Binding-site contacts:
Ligand atom CA contacts residue PO41 of chain 1.L at 3.5 Å.
Ligand atom OXT contacts residue LYS157 of chain 1.B at 4.0 Å.
Ligand atom N contacts residue LEU258 of chain 1.B at 4.4 Å.
Ligand atom N contacts residue ASN259 of chain 1.B at 4.4 Å.
Ligand atom C contacts residue NAD1 of chain 1.P at 3.8 Å.
Ligand atom O contacts residue LYS157 of chain 1.B at 2.7 Å (salt-bridge).
Ligand atom OXT contacts residue LEU258 of chain 1.B at 3.5 Å.
Ligand atom CA contacts residue PO41 of chain 1.M at 3.3 Å.
Ligand atom C contacts residue ARG255 of chain 1.B at 3.5 Å.
Ligand atom CA contacts residue ASN259 of chain 1.B at 4.4 Å.
Ligand atom OXT contacts residue LYS241 of chain 1.B at 3.4 Å (salt-bridge).
Ligand atom O contacts residue ARG255 of chain 1.B at 3.0 Å (salt-bridge).
Ligand atom O contacts residue GLU251 of chain 1.B at 4.2 Å.
Ligand atom N contacts residue NAD1 of chain 1.P at 3.6 Å.
Ligand atom C contacts residue LYS157 of chain 1.B at 3.4 Å.
Ligand atom C contacts residue LYS241 of chain 1.B at 4.4 Å.
Ligand atom OXT contacts residue ARG255 of chain 1.B at 2.8 Å (salt-bridge).
Ligand atom OXT contacts residue NAD1 of chain 1.P at 3.4 Å (h-bond).
Ligand atom CA contacts residue LYS157 of chain 1.B at 3.7 Å.
Ligand atom N contacts residue ASP151 of chain 1.B at 3.8 Å.
Ligand atom CA contacts residue NAD1 of chain 1.P at 3.4 Å.
Ligand atom N contacts residue PO41 of chain 1.L at 4.3 Å.
Ligand atom O contacts residue LEU258 of chain 1.B at 3.8 Å.
Ligand atom C contacts residue LEU258 of chain 1.B at 3.9 Å (hydrophobic).
Ligand atom OXT contacts residue ASP151 of chain 1.B at 4.2 Å.
Ligand atom N contacts residue PO41 of chain 1.M at 3.4 Å (h-bond).

Sequence of chain 1.B:
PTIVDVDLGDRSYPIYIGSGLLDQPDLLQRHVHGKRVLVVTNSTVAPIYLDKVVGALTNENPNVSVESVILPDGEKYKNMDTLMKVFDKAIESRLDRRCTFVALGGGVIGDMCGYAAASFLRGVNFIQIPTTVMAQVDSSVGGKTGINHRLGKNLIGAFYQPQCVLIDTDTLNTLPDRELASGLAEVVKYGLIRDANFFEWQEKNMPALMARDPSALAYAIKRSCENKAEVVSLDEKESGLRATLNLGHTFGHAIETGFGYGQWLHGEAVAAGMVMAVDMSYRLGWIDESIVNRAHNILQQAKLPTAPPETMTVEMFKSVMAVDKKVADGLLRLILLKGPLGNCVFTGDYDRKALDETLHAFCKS

The small molecule below binds the protein below.
Small molecule (SMILES): NCC(=O)O